Sequence of chain 1.A:
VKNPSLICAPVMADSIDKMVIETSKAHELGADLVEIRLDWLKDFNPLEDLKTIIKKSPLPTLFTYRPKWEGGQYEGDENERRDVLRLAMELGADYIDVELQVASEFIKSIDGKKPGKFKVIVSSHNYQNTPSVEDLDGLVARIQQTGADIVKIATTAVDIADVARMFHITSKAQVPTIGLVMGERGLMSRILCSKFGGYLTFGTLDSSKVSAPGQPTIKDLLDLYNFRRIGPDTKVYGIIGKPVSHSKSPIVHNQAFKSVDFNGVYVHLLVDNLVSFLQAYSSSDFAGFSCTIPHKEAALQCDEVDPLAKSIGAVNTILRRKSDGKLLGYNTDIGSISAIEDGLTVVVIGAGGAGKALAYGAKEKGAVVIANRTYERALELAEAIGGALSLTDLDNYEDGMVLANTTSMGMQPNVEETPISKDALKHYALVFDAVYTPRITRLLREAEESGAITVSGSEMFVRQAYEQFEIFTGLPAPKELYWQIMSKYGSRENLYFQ

Binding-site contacts:
Ligand atom C5 contacts residue GLN489 of chain 1.A at 3.7 Å.
Ligand atom O4 contacts residue CYS291 of chain 1.A at 3.9 Å.
Ligand atom O4 contacts residue NAP1 of chain 1.F at 4.0 Å.
Ligand atom O4 contacts residue ASN317 of chain 1.A at 3.1 Å (h-bond).
Ligand atom C6 contacts residue SER249 of chain 1.A at 3.5 Å.
Ligand atom C3 contacts residue LYS296 of chain 1.A at 3.8 Å.
Ligand atom C contacts residue TYR461 of chain 1.A at 3.2 Å (hydrophobic).
Ligand atom C contacts residue ILE239 of chain 1.A at 3.9 Å (hydrophobic).
Ligand atom C1 contacts residue ILE239 of chain 1.A at 4.0 Å (hydrophobic).
Ligand atom O5 contacts residue GLN493 of chain 1.A at 3.0 Å (h-bond).
Ligand atom C2 contacts residue THR292 of chain 1.A at 3.4 Å.
Ligand atom O5 contacts residue GLN489 of chain 1.A at 2.9 Å (h-bond).
Ligand atom O3 contacts residue CYS291 of chain 1.A at 3.8 Å.
Ligand atom C6 contacts residue GLN489 of chain 1.A at 3.9 Å.
Ligand atom C5 contacts residue CYS291 of chain 1.A at 4.0 Å (hydrophobic).
Ligand atom O1 contacts residue PHE486 of chain 1.A at 3.8 Å.
Ligand atom C4 contacts residue LYS296 of chain 1.A at 3.8 Å.
Ligand atom C6 contacts residue ILE239 of chain 1.A at 3.7 Å (hydrophobic).
Ligand atom O4 contacts residue GLN489 of chain 1.A at 3.7 Å.
Ligand atom O4 contacts residue ASP334 of chain 1.A at 2.8 Å (salt-bridge).
Ligand atom O1 contacts residue SER247 of chain 1.A at 2.5 Å (h-bond).
Ligand atom C4 contacts residue ASP334 of chain 1.A at 3.8 Å.
Ligand atom O5 contacts residue SER290 of chain 1.A at 3.6 Å.
Ligand atom O5 contacts residue ASN317 of chain 1.A at 3.7 Å.
Ligand atom O3 contacts residue THR292 of chain 1.A at 2.8 Å (h-bond).
Ligand atom C contacts residue PHE486 of chain 1.A at 3.9 Å (hydrophobic).
Ligand atom C contacts residue SER249 of chain 1.A at 3.7 Å.
Ligand atom O3 contacts residue NAP1 of chain 1.F at 3.3 Å.
Ligand atom C4 contacts residue NAP1 of chain 1.F at 4.0 Å.
Ligand atom O1 contacts residue TYR461 of chain 1.A at 3.4 Å (h-bond).
Ligand atom O4 contacts residue LYS296 of chain 1.A at 2.7 Å (salt-bridge).
Ligand atom O2 contacts residue SER247 of chain 1.A at 3.6 Å.
Ligand atom O3 contacts residue LYS296 of chain 1.A at 2.8 Å (salt-bridge).
Ligand atom C3 contacts residue THR292 of chain 1.A at 3.7 Å.
Ligand atom C4 contacts residue GLN489 of chain 1.A at 3.5 Å.
Ligand atom O1 contacts residue ILE239 of chain 1.A at 3.6 Å.
Ligand atom C contacts residue SER247 of chain 1.A at 3.5 Å.
Ligand atom O1 contacts residue SER249 of chain 1.A at 2.6 Å (h-bond).
Ligand atom C3 contacts residue NAP1 of chain 1.F at 3.3 Å.
Ligand atom O2 contacts residue TYR461 of chain 1.A at 2.7 Å (h-bond).

The small molecule below binds the protein below.
Small molecule (SMILES): O=C(O)[C@@H]1C=C(O)[C@@H](O)[C@H](O)C1